Sequence of chain 1.B:
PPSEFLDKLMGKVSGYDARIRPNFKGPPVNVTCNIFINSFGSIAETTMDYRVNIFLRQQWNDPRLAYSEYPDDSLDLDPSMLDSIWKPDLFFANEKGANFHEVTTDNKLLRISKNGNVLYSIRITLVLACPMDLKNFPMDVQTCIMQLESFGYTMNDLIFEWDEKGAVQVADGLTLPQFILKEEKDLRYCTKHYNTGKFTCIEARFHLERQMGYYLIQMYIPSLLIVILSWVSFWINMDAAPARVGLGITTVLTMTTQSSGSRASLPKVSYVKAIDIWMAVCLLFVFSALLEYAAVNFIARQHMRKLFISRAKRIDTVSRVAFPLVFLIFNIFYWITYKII

Sequence of chain 1.E:
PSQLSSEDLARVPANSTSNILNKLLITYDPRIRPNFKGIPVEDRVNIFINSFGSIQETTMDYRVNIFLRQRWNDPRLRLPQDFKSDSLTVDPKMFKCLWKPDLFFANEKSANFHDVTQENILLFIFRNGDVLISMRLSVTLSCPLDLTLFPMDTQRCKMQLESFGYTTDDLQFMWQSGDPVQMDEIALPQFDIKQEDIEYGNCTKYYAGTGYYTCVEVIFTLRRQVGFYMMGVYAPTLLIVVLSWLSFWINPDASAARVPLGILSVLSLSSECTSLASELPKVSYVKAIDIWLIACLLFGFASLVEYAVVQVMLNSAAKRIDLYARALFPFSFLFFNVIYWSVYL

Binding-site contacts:
Ligand atom CAL contacts residue ARG89 of chain 1.B at 3.9 Å.
Ligand atom CAE contacts residue ARG143 of chain 1.B at 3.4 Å.
Ligand atom CAU contacts residue TYR327 of chain 1.E at 4.0 Å (hydrophobic).
Ligand atom CAW contacts residue PHE284 of chain 1.E at 3.5 Å (hydrophobic).
Ligand atom CAQ contacts residue TYR327 of chain 1.E at 3.9 Å (hydrophobic).
Ligand atom CAG contacts residue TYR333 of chain 1.E at 4.4 Å (hydrophobic).
Ligand atom CAC contacts residue GLY285 of chain 1.E at 4.2 Å.
Ligand atom CAX contacts residue PHE87 of chain 1.B at 3.9 Å (hydrophobic).
Ligand atom CAC contacts residue LEU141 of chain 1.B at 3.7 Å (hydrophobic).
Ligand atom CAC contacts residue PHE284 of chain 1.E at 3.9 Å (hydrophobic).
Ligand atom NAY contacts residue PHE284 of chain 1.E at 3.4 Å (h-bond).
Ligand atom CAW contacts residue SER153 of chain 1.B at 3.9 Å.
Ligand atom CAI contacts residue ARG89 of chain 1.B at 4.0 Å.
Ligand atom OAJ contacts residue THR330 of chain 1.E at 4.2 Å.
Ligand atom CAI contacts residue THR330 of chain 1.E at 4.4 Å.
Ligand atom OAJ contacts residue LEU151 of chain 1.B at 4.2 Å.
Ligand atom CAB contacts residue TYR333 of chain 1.E at 3.7 Å (hydrophobic).
Ligand atom CAQ contacts residue PHE87 of chain 1.B at 4.1 Å (hydrophobic).
Ligand atom CAT contacts residue TYR327 of chain 1.E at 3.7 Å (hydrophobic).
Ligand atom CAD contacts residue TYR333 of chain 1.E at 3.5 Å (hydrophobic).
Ligand atom CAE contacts residue TYR333 of chain 1.E at 4.1 Å (hydrophobic).
Ligand atom CAF contacts residue THR330 of chain 1.E at 4.4 Å.
Ligand atom CAF contacts residue LEU151 of chain 1.B at 3.7 Å (hydrophobic).
Ligand atom CAG contacts residue PHE284 of chain 1.E at 4.0 Å (hydrophobic).
Ligand atom CAR contacts residue TYR327 of chain 1.E at 3.8 Å (hydrophobic).
Ligand atom CAA contacts residue TYR333 of chain 1.E at 4.3 Å (hydrophobic).
Ligand atom CAB contacts residue PHE284 of chain 1.E at 4.3 Å (hydrophobic).
Ligand atom CAU contacts residue TYR333 of chain 1.E at 3.6 Å (hydrophobic).
Ligand atom CAX contacts residue PHE284 of chain 1.E at 3.5 Å (hydrophobic).
Ligand atom CAC contacts residue TYR333 of chain 1.E at 3.3 Å (hydrophobic).
Ligand atom CAE contacts residue LEU151 of chain 1.B at 4.1 Å (hydrophobic).
Ligand atom CAD contacts residue ARG143 of chain 1.B at 3.8 Å.
Ligand atom CAS contacts residue PHE87 of chain 1.B at 4.3 Å (hydrophobic).
Ligand atom OAJ contacts residue ARG89 of chain 1.B at 3.4 Å (salt-bridge).
Ligand atom CAE contacts residue LEU141 of chain 1.B at 4.0 Å (hydrophobic).
Ligand atom CAP contacts residue TYR327 of chain 1.E at 3.7 Å (hydrophobic).
Ligand atom CAD contacts residue LEU141 of chain 1.B at 3.7 Å (hydrophobic).
Ligand atom CAV contacts residue PHE284 of chain 1.E at 3.5 Å (hydrophobic).
Ligand atom CAV contacts residue TYR333 of chain 1.E at 4.0 Å (hydrophobic).
Ligand atom CAS contacts residue TYR327 of chain 1.E at 4.2 Å (hydrophobic).

This small molecule binds to this protein.
Small molecule (SMILES): O=C1C[C@@H]2OCC=C3CN4CC[C@]56c7ccccc7N1[C@H]5[C@H]2[C@H]3C[C@H]46